Binding-site contacts:
Ligand atom N2 contacts residue THR138 of chain 1.B at 4.2 Å.
Ligand atom C3 contacts residue ASN146 of chain 1.B at 3.8 Å.
Ligand atom C4 contacts residue ASN146 of chain 1.B at 4.2 Å.
Ligand atom C8 contacts residue THR138 of chain 1.B at 4.2 Å.
Ligand atom O3 contacts residue PRO98 of chain 1.C at 3.9 Å.
Ligand atom C6 contacts residue HIS145 of chain 1.B at 4.1 Å.
Ligand atom C8 contacts residue LEU94 of chain 1.C at 4.3 Å (hydrophobic).
Ligand atom C2 contacts residue ASN146 of chain 1.B at 2.6 Å.
Ligand atom C7 contacts residue ASN146 of chain 1.B at 4.1 Å.
Ligand atom C8 contacts residue ALA95 of chain 1.C at 4.1 Å (hydrophobic).
Ligand atom O4 contacts residue PRO98 of chain 1.C at 4.2 Å.
Ligand atom N2 contacts residue ASN146 of chain 1.B at 3.1 Å (h-bond).
Ligand atom C5 contacts residue ASN146 of chain 1.B at 3.5 Å.
Ligand atom O5 contacts residue ASN146 of chain 1.B at 2.2 Å (h-bond).
Ligand atom O7 contacts residue LEU94 of chain 1.C at 3.9 Å.
Ligand atom C8 contacts residue LEU96 of chain 1.C at 3.5 Å (hydrophobic).
Ligand atom C7 contacts residue LEU96 of chain 1.C at 4.3 Å (hydrophobic).
Ligand atom C8 contacts residue SER97 of chain 1.C at 4.0 Å.
Ligand atom C3 contacts residue PRO98 of chain 1.C at 4.0 Å (hydrophobic).
Ligand atom C1 contacts residue ASN146 of chain 1.B at 1.4 Å.
Ligand atom C7 contacts residue THR138 of chain 1.B at 4.4 Å.

Sequence of chain 1.C:
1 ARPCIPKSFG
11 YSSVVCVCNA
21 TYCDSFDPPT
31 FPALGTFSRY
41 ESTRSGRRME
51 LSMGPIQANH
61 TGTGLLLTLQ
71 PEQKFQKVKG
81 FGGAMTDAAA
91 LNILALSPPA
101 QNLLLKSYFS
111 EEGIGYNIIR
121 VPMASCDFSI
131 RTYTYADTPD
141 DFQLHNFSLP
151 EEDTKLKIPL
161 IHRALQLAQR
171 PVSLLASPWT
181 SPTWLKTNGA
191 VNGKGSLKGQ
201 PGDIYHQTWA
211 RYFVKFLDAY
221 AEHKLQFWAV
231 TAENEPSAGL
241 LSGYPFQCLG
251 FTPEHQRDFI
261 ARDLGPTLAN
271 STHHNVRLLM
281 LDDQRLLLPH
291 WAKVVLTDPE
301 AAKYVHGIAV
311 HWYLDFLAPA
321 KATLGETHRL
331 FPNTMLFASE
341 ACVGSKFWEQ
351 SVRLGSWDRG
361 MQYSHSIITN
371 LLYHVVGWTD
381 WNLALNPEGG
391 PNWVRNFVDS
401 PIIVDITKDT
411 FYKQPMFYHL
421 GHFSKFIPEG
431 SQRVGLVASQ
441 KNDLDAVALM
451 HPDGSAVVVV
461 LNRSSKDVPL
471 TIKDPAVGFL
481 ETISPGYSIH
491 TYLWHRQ

This protein binds this small molecule.
Small molecule (SMILES): CC(=O)N[C@@H]1[C@@H](O)[C@H](O)[C@@H](CO)O[C@H]1O

Sequence of chain 1.B:
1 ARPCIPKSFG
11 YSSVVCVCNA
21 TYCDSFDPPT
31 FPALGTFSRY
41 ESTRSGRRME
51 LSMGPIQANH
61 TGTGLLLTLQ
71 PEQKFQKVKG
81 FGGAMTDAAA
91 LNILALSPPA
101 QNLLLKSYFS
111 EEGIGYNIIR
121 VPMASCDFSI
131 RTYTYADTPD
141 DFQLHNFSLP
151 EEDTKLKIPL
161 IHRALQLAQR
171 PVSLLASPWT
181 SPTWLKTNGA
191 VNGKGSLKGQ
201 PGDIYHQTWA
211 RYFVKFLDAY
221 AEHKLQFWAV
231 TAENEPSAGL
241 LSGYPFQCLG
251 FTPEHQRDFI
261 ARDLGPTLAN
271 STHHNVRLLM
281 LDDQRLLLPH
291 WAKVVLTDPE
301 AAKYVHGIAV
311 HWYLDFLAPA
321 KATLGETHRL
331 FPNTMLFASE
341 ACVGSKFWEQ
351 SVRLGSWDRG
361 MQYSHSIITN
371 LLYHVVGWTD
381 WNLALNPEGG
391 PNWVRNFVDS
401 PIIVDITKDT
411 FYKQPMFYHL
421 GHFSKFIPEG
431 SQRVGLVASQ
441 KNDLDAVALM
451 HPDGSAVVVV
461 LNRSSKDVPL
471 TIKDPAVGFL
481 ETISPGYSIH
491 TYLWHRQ